A small-molecule ligand and the protein it binds are described below.
Small molecule (SMILES): Nc1ccc2nc(N)nc(N)c2c1

Binding-site contacts:
Ligand atom C5 contacts residue NAP1 of chain 1.P at 3.5 Å.
Ligand atom C3 contacts residue PHE132 of chain 1.D at 3.5 Å (hydrophobic).
Ligand atom C8 contacts residue SER130 of chain 1.D at 3.9 Å.
Ligand atom NAA contacts residue ASP200 of chain 1.D at 3.7 Å.
Ligand atom C2 contacts residue NAP1 of chain 1.P at 3.6 Å.
Ligand atom N3 contacts residue PHE132 of chain 1.D at 3.7 Å.
Ligand atom C7 contacts residue PHE132 of chain 1.D at 3.6 Å (hydrophobic).
Ligand atom NAA contacts residue TYR213 of chain 1.D at 2.8 Å (h-bond).
Ligand atom NAA contacts residue NAP1 of chain 1.P at 3.4 Å.
Ligand atom N1 contacts residue SER130 of chain 1.D at 4.0 Å.
Ligand atom C3 contacts residue NAP1 of chain 1.P at 3.6 Å.
Ligand atom N4 contacts residue NAP1 of chain 1.P at 3.8 Å.
Ligand atom N1 contacts residue NAP1 of chain 1.P at 3.2 Å (h-bond).
Ligand atom C2 contacts residue ARG36 of chain 1.D at 3.6 Å.
Ligand atom C1 contacts residue PHE132 of chain 1.D at 4.2 Å (hydrophobic).
Ligand atom N4 contacts residue LEU248 of chain 1.D at 3.8 Å.
Ligand atom N2 contacts residue SER130 of chain 1.D at 2.8 Å (h-bond).
Ligand atom C4 contacts residue PHE132 of chain 1.D at 3.5 Å (hydrophobic).
Ligand atom N2 contacts residue SER131 of chain 1.D at 4.3 Å.
Ligand atom C4 contacts residue NAP1 of chain 1.P at 3.6 Å.
Ligand atom C8 contacts residue NAP1 of chain 1.P at 3.5 Å.
Ligand atom C2 contacts residue PHE132 of chain 1.D at 3.9 Å (hydrophobic).
Ligand atom N1 contacts residue PHE132 of chain 1.D at 3.5 Å.
Ligand atom C1 contacts residue ARG36 of chain 1.D at 3.8 Å.
Ligand atom N2 contacts residue NAP1 of chain 1.P at 3.4 Å (h-bond).
Ligand atom C5 contacts residue PHE132 of chain 1.D at 3.7 Å (hydrophobic).
Ligand atom N2 contacts residue PHE132 of chain 1.D at 3.5 Å.
Ligand atom N3 contacts residue NAP1 of chain 1.P at 2.8 Å (h-bond).
Ligand atom C7 contacts residue NAP1 of chain 1.P at 3.7 Å.
Ligand atom C7 contacts residue TYR213 of chain 1.D at 3.7 Å (hydrophobic).
Ligand atom C6 contacts residue NAP1 of chain 1.P at 3.7 Å.
Ligand atom C6 contacts residue PHE132 of chain 1.D at 3.9 Å (hydrophobic).
Ligand atom C1 contacts residue NAP1 of chain 1.P at 3.7 Å.
Ligand atom C8 contacts residue PHE132 of chain 1.D at 3.3 Å (hydrophobic).
Ligand atom N1 contacts residue TYR213 of chain 1.D at 3.7 Å.
Ligand atom NAA contacts residue PHE132 of chain 1.D at 3.8 Å.

Sequence of chain 1.D:
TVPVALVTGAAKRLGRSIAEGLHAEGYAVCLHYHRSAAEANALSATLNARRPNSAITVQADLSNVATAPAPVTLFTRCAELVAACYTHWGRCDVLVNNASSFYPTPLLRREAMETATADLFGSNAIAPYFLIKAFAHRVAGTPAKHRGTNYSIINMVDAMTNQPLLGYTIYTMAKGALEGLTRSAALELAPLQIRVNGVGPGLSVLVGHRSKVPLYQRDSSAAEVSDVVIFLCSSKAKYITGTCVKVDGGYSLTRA